Binding-site contacts:
Ligand atom O3A contacts residue HIS495 of chain 3.A at 2.9 Å (h-bond).
Ligand atom O1A contacts residue ASP545 of chain 3.A at 2.9 Å (salt-bridge).
Ligand atom C7' contacts residue TZD1 of chain 3.F at 0.2 Å.
Ligand atom O3A contacts residue TZD1 of chain 3.F at 0.1 Å (h-bond).
Ligand atom C6 contacts residue TZD1 of chain 3.F at 0.6 Å.
Ligand atom C6' contacts residue TZD1 of chain 3.F at 0.1 Å.
Ligand atom N4' contacts residue GLN197 of chain 2.A at 3.0 Å (h-bond).
Ligand atom N1' contacts residue GLU134 of chain 2.A at 2.7 Å (salt-bridge).
Ligand atom N3 contacts residue TZD1 of chain 3.F at 0.1 Å (h-bond).
Ligand atom O2B contacts residue MET577 of chain 3.A at 2.9 Å (h-bond).
Ligand atom O7 contacts residue TZD1 of chain 3.F at 0.4 Å (h-bond).
Ligand atom PB contacts residue TZD1 of chain 3.F at 0.2 Å.
Ligand atom O3B contacts residue MG1 of chain 3.D at 2.1 Å.
Ligand atom N4' contacts residue TZD1 of chain 3.F at 0.2 Å (h-bond).
Ligand atom CM2 contacts residue TZD1 of chain 3.F at 0.2 Å.
Ligand atom O3B contacts residue GLY576 of chain 3.A at 2.6 Å (h-bond).
Ligand atom O2B contacts residue TZD1 of chain 3.F at 0.3 Å (h-bond).
Ligand atom C4' contacts residue TZD1 of chain 3.F at 0.1 Å.
Ligand atom C7 contacts residue TZD1 of chain 3.F at 0.4 Å.
Ligand atom S1 contacts residue TZD1 of chain 3.F at 0.6 Å (h-bond).
Ligand atom C5' contacts residue TZD1 of chain 3.F at 0.1 Å.
Ligand atom C2' contacts residue TZD1 of chain 3.F at 0.1 Å.
Ligand atom O1A contacts residue ALA546 of chain 3.A at 3.0 Å (h-bond).
Ligand atom N4' contacts residue GLY518 of chain 3.A at 2.9 Å (h-bond).
Ligand atom O1A contacts residue MG1 of chain 3.D at 2.1 Å.
Ligand atom C4 contacts residue TZD1 of chain 3.F at 0.2 Å.
Ligand atom O3B contacts residue TZD1 of chain 3.F at 0.3 Å (h-bond).
Ligand atom O3B contacts residue GLU574 of chain 3.A at 3.0 Å (salt-bridge).
Ligand atom C5 contacts residue TZD1 of chain 3.F at 0.1 Å.
Ligand atom O1A contacts residue TZD1 of chain 3.F at 0.1 Å (h-bond).
Ligand atom O1B contacts residue HIS495 of chain 3.A at 3.1 Å (h-bond).
Ligand atom CM4 contacts residue TZD1 of chain 3.F at 0.3 Å.
Ligand atom O2B contacts residue GLN494 of chain 3.A at 2.7 Å (h-bond).
Ligand atom O1A contacts residue GLU574 of chain 3.A at 3.1 Å (salt-bridge).
Ligand atom PA contacts residue TZD1 of chain 3.F at 0.2 Å.
Ligand atom N1' contacts residue TZD1 of chain 3.F at 0.1 Å (h-bond).
Ligand atom O1B contacts residue TZD1 of chain 3.F at 0.2 Å (h-bond).
Ligand atom O2A contacts residue TZD1 of chain 3.F at 0.4 Å (h-bond).
Ligand atom O2A contacts residue SER547 of chain 3.A at 2.6 Å (h-bond).
Ligand atom N3' contacts residue TZD1 of chain 3.F at 0.1 Å (h-bond).

Sequence of chain 2.A:
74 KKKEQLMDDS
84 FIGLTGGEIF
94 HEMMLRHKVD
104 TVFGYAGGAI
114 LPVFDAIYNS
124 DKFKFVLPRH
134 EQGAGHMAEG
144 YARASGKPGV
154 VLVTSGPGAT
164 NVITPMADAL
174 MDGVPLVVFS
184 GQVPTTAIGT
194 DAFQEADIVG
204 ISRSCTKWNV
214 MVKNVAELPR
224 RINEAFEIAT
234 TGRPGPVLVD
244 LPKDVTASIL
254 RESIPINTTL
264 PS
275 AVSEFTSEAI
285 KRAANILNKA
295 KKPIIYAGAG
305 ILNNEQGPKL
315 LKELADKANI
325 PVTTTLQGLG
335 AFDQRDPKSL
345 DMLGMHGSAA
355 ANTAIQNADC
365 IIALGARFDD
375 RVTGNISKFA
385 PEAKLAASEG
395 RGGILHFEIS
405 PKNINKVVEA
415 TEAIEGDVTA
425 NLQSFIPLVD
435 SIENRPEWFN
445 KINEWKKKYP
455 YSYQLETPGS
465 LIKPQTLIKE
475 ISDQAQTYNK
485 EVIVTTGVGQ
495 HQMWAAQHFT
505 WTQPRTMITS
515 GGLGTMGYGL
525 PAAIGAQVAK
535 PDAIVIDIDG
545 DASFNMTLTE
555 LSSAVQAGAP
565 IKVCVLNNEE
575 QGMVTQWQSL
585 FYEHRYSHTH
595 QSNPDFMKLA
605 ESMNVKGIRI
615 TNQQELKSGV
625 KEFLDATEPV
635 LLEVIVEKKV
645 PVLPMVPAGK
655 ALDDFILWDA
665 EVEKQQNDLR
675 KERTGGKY

A protein and the small-molecule ligand that binds it are described below.
Small molecule (SMILES): C/C(NCc1cnc(C)nc1N)=C(/S)CCO[P](=O)([O-])O[P](=O)([O-])O

Sequence of chain 3.A:
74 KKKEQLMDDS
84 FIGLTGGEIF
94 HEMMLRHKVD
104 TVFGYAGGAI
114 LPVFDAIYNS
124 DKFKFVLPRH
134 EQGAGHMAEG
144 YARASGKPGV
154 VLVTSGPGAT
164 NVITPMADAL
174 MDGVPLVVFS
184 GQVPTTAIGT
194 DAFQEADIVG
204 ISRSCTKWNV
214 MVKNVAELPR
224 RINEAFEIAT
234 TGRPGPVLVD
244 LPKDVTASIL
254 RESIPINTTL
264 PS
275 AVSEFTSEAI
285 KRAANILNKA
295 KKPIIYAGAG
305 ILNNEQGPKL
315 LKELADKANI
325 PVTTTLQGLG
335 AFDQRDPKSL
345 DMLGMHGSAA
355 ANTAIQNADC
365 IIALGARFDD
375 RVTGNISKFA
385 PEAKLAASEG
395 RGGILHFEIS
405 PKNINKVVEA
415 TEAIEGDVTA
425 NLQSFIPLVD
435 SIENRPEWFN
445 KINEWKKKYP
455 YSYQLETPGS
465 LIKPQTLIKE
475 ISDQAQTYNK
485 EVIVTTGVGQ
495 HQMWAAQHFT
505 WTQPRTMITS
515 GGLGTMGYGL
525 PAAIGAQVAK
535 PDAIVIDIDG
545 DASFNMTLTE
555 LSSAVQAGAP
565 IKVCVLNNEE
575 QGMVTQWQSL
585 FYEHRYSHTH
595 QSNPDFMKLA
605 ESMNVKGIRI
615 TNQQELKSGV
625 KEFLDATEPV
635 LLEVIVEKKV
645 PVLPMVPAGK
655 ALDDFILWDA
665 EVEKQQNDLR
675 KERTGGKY